The small molecule below binds the protein below.
Small molecule (SMILES): CC(=O)N[C@@H]1[C@@H](O)[C@H](O)[C@@H](CO)O[C@H]1O

Sequence of chain 1.C:
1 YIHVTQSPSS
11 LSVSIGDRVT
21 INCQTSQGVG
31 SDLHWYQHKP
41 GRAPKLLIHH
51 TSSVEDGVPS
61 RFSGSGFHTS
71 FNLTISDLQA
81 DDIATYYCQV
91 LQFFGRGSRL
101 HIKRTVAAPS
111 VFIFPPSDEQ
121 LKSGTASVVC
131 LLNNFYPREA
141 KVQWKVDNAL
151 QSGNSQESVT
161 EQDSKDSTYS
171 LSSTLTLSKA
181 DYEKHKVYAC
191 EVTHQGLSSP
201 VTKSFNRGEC

Binding-site contacts:
Ligand atom C3 contacts residue ASN72 of chain 1.C at 3.8 Å.
Ligand atom C8 contacts residue SER70 of chain 1.C at 3.7 Å.
Ligand atom C5 contacts residue ASN72 of chain 1.C at 3.7 Å.
Ligand atom C7 contacts residue ASN72 of chain 1.C at 3.8 Å.
Ligand atom N2 contacts residue ASN22 of chain 1.C at 4.0 Å.
Ligand atom O7 contacts residue ASN72 of chain 1.C at 4.3 Å.
Ligand atom C1 contacts residue THR20 of chain 1.C at 4.4 Å.
Ligand atom O6 contacts residue THR20 of chain 1.C at 4.1 Å.
Ligand atom C2 contacts residue ASN22 of chain 1.C at 4.3 Å.
Ligand atom O5 contacts residue ASN72 of chain 1.C at 2.4 Å (h-bond).
Ligand atom C7 contacts residue SER70 of chain 1.C at 4.2 Å.
Ligand atom N2 contacts residue SER70 of chain 1.C at 3.7 Å.
Ligand atom C1 contacts residue ASN72 of chain 1.C at 1.4 Å.
Ligand atom C2 contacts residue ASN72 of chain 1.C at 2.5 Å.
Ligand atom C8 contacts residue GLY66 of chain 1.C at 4.4 Å.
Ligand atom C1 contacts residue ASN22 of chain 1.C at 3.7 Å.
Ligand atom N2 contacts residue ASN72 of chain 1.C at 2.9 Å (h-bond).
Ligand atom O5 contacts residue THR20 of chain 1.C at 3.8 Å.
Ligand atom C4 contacts residue ASN72 of chain 1.C at 4.2 Å.